Binding-site contacts:
Ligand atom O32 contacts residue SER49 of chain 1.F at 4.1 Å.
Ligand atom C6 contacts residue ARG78 of chain 1.F at 4.1 Å.
Ligand atom O33 contacts residue ARG47 of chain 1.F at 2.8 Å.
Ligand atom C2 contacts residue GLU52 of chain 1.F at 3.9 Å.
Ligand atom P3 contacts residue ARG47 of chain 1.F at 3.7 Å.
Ligand atom O5 contacts residue ARG87 of chain 1.F at 3.2 Å (salt-bridge).
Ligand atom O5 contacts residue VAL74 of chain 1.F at 3.0 Å (h-bond).
Ligand atom C8 contacts residue PHE75 of chain 1.F at 2.4 Å (hydrophobic).
Ligand atom O1 contacts residue LYS73 of chain 1.F at 3.2 Å (salt-bridge).
Ligand atom O6 contacts residue LYS73 of chain 1.F at 3.5 Å.
Ligand atom O11 contacts residue LYS73 of chain 1.F at 3.1 Å (salt-bridge).
Ligand atom C4 contacts residue ARG78 of chain 1.F at 3.7 Å.
Ligand atom C4 contacts residue TYR48 of chain 1.F at 3.9 Å (hydrophobic).
Ligand atom P1 contacts residue LYS73 of chain 1.F at 3.8 Å.
Ligand atom O5 contacts residue ARG78 of chain 1.F at 2.7 Å.
Ligand atom O4 contacts residue ARG78 of chain 1.F at 3.3 Å.
Ligand atom O3 contacts residue TYR48 of chain 1.F at 4.1 Å.
Ligand atom C7 contacts residue PHE75 of chain 1.F at 2.8 Å (hydrophobic).
Ligand atom O33 contacts residue TYR48 of chain 1.F at 3.6 Å (h-bond).
Ligand atom O6 contacts residue PHE75 of chain 1.F at 4.1 Å.
Ligand atom O2 contacts residue GLU52 of chain 1.F at 2.6 Å (salt-bridge).
Ligand atom C3 contacts residue ARG78 of chain 1.F at 3.8 Å.
Ligand atom C4 contacts residue ARG87 of chain 1.F at 3.5 Å.
Ligand atom O4 contacts residue ARG87 of chain 1.F at 2.8 Å (salt-bridge).
Ligand atom O6 contacts residue VAL74 of chain 1.F at 3.5 Å (h-bond).
Ligand atom C6 contacts residue VAL74 of chain 1.F at 4.2 Å (hydrophobic).
Ligand atom C6 contacts residue LYS73 of chain 1.F at 3.9 Å.
Ligand atom P3 contacts residue SER49 of chain 1.F at 3.7 Å.
Ligand atom O2 contacts residue TYR48 of chain 1.F at 3.5 Å.
Ligand atom O32 contacts residue ARG47 of chain 1.F at 3.0 Å (salt-bridge).
Ligand atom C5 contacts residue ARG78 of chain 1.F at 2.9 Å.
Ligand atom C5 contacts residue VAL74 of chain 1.F at 3.8 Å (hydrophobic).
Ligand atom O3 contacts residue SER49 of chain 1.F at 3.7 Å.
Ligand atom O2 contacts residue LYS73 of chain 1.F at 3.6 Å (salt-bridge).
Ligand atom C5 contacts residue ARG87 of chain 1.F at 4.2 Å.
Ligand atom O33 contacts residue SER49 of chain 1.F at 2.6 Å (h-bond).
Ligand atom O13 contacts residue PHE75 of chain 1.F at 4.1 Å.
Ligand atom O31 contacts residue TYR48 of chain 1.F at 4.1 Å.
Ligand atom O5 contacts residue LYS73 of chain 1.F at 4.0 Å.
Ligand atom C1 contacts residue ARG78 of chain 1.F at 4.0 Å.

A small-molecule ligand and the protein it binds are described below.
Small molecule (SMILES): CCCC(=O)OC[C@@H](CO[P](=O)(O)O[C@@H]1[C@H](O)[C@H](OP(=O)(O)O)[C@@H](O)[C@H](O)[C@H]1O)OC(=O)CCC

Sequence of chain 1.F:
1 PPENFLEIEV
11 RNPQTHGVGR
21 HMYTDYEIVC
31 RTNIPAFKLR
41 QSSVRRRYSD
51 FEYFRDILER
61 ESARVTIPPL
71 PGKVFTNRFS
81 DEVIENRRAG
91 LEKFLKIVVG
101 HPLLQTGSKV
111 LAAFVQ